Binding-site contacts:
Ligand atom O7 contacts residue SER17 of chain 2.L at 2.2 Å (h-bond).
Ligand atom C8 contacts residue SER17 of chain 2.L at 3.8 Å.
Ligand atom C7 contacts residue SER17 of chain 2.L at 3.2 Å.
Ligand atom C6 contacts residue ASN30 of chain 2.G at 3.8 Å.
Ligand atom O6 contacts residue PHE31 of chain 2.G at 2.8 Å (h-bond).
Ligand atom O4 contacts residue ASP111 of chain 2.G at 3.9 Å.
Ligand atom N2 contacts residue HIS33 of chain 2.G at 3.2 Å (h-bond).
Ligand atom O4 contacts residue ASP57 of chain 2.G at 3.5 Å (salt-bridge).
Ligand atom C7 contacts residue HIS33 of chain 2.G at 3.1 Å.
Ligand atom O6 contacts residue ARG110 of chain 2.G at 2.9 Å (salt-bridge).
Ligand atom C6 contacts residue SER113 of chain 2.G at 3.7 Å.
Ligand atom O5 contacts residue ARG110 of chain 2.G at 3.2 Å (salt-bridge).
Ligand atom C3 contacts residue ASN58 of chain 2.I at 3.8 Å.
Ligand atom C5 contacts residue ASN58 of chain 2.I at 3.6 Å.
Ligand atom O7 contacts residue HIS33 of chain 2.G at 3.0 Å (h-bond).
Ligand atom O5 contacts residue ASN58 of chain 2.I at 2.3 Å (h-bond).
Ligand atom C1 contacts residue ARG110 of chain 2.G at 3.5 Å.
Ligand atom C8 contacts residue HIS33 of chain 2.G at 3.9 Å.
Ligand atom O4 contacts residue THR115 of chain 2.G at 3.8 Å.
Ligand atom C6 contacts residue PHE31 of chain 2.G at 3.5 Å (hydrophobic).
Ligand atom O7 contacts residue PHE31 of chain 2.G at 4.0 Å.
Ligand atom C7 contacts residue ASN58 of chain 2.I at 3.2 Å.
Ligand atom C2 contacts residue ASN58 of chain 2.I at 2.4 Å.
Ligand atom C5 contacts residue ARG110 of chain 2.G at 3.2 Å.
Ligand atom C3 contacts residue HIS33 of chain 2.G at 3.9 Å.
Ligand atom C1 contacts residue ASN58 of chain 2.I at 1.4 Å.
Ligand atom O2 contacts residue THR115 of chain 2.G at 3.9 Å.
Ligand atom O6 contacts residue SER113 of chain 2.G at 2.5 Å (h-bond).
Ligand atom O2 contacts residue GLY112 of chain 2.G at 2.7 Å (h-bond).
Ligand atom C2 contacts residue GLY112 of chain 2.G at 3.7 Å.
Ligand atom N2 contacts residue ASN58 of chain 2.I at 2.9 Å (h-bond).
Ligand atom C8 contacts residue LEU9 of chain 2.L at 3.7 Å (hydrophobic).
Ligand atom O3 contacts residue THR115 of chain 2.G at 3.8 Å.
Ligand atom O7 contacts residue TYR32 of chain 2.G at 3.9 Å.
Ligand atom C8 contacts residue ARG110 of chain 2.G at 3.5 Å.
Ligand atom O3 contacts residue HIS33 of chain 2.G at 3.1 Å (h-bond).
Ligand atom C8 contacts residue LEU109 of chain 2.G at 3.7 Å (hydrophobic).
Ligand atom C6 contacts residue ASP111 of chain 2.G at 3.4 Å.
Ligand atom C8 contacts residue PHE31 of chain 2.G at 3.8 Å (hydrophobic).
Ligand atom O7 contacts residue ASN58 of chain 2.I at 3.1 Å (h-bond).

Sequence of chain 2.L:
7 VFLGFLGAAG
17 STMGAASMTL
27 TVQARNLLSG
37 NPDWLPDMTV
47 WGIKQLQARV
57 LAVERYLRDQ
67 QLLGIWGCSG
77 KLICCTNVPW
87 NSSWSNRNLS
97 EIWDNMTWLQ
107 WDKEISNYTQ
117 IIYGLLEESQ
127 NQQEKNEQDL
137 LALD

Sequence of chain 2.I:
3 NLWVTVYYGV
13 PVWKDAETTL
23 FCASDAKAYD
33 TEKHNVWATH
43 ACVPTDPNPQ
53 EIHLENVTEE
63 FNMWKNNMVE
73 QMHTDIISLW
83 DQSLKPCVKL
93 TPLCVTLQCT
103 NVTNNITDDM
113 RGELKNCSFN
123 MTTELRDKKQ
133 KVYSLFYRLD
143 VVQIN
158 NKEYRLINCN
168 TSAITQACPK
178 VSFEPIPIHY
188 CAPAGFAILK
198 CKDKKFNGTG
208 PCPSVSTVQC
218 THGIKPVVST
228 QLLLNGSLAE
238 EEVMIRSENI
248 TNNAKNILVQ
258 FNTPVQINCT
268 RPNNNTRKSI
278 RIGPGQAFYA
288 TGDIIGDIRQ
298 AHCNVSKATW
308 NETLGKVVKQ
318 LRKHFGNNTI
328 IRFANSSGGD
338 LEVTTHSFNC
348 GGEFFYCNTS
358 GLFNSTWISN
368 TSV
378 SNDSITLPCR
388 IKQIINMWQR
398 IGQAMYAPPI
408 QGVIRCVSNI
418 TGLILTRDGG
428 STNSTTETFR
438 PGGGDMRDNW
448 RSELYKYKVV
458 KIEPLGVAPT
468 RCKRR

The protein below binds the small molecule below.
Small molecule (SMILES): CC(=O)N[C@H]1[C@H](O[C@H]2[C@H](O)[C@@H](NC(C)=O)CO[C@@H]2CO)O[C@H](CO)[C@@H](O[C@@H]2O[C@H](CO[C@H]3O[C@H](CO)[C@@H](O)[C@H](O)[C@@H]3O)[C@@H](O)[C@H](O[C@H]3O[C@H](CO)[C@@H](O)[C@H](O)[C@@H]3O)[C@@H]2O)[C@@H]1O

Sequence of chain 2.G:
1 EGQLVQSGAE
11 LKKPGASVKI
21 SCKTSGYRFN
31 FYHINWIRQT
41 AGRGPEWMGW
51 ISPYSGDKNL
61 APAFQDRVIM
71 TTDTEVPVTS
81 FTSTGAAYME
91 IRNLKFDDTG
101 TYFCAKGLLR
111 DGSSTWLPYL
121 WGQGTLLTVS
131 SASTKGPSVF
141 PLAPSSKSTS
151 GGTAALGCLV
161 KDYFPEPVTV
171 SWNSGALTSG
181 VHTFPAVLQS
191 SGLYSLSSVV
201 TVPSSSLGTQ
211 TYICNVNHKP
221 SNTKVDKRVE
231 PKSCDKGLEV